Binding-site contacts:
Ligand atom C6 contacts residue THR605 of chain 1.C at 3.4 Å.
Ligand atom O5 contacts residue THR605 of chain 1.C at 3.9 Å.
Ligand atom O5 contacts residue ASN603 of chain 1.C at 2.5 Å (h-bond).
Ligand atom C2 contacts residue ASN603 of chain 1.C at 2.6 Å.
Ligand atom C3 contacts residue ASN603 of chain 1.C at 3.8 Å.
Ligand atom C5 contacts residue THR605 of chain 1.C at 4.2 Å.
Ligand atom C7 contacts residue ASN603 of chain 1.C at 3.9 Å.
Ligand atom C1 contacts residue ASN603 of chain 1.C at 1.5 Å.
Ligand atom O6 contacts residue THR605 of chain 1.C at 2.3 Å (h-bond).
Ligand atom O6 contacts residue ASN603 of chain 1.C at 3.9 Å.
Ligand atom N2 contacts residue ASN603 of chain 1.C at 2.9 Å (h-bond).
Ligand atom O4 contacts residue ASN603 of chain 1.C at 4.4 Å.
Ligand atom O7 contacts residue ASN603 of chain 1.C at 3.8 Å.
Ligand atom C5 contacts residue ASN603 of chain 1.C at 3.8 Å.
Ligand atom C4 contacts residue ASN603 of chain 1.C at 4.2 Å.

This protein binds this small molecule.
Small molecule (SMILES): CC(=O)N[C@@H]1[C@@H](O)[C@H](O)[C@@H](CO)O[C@H]1O

Sequence of chain 1.C:
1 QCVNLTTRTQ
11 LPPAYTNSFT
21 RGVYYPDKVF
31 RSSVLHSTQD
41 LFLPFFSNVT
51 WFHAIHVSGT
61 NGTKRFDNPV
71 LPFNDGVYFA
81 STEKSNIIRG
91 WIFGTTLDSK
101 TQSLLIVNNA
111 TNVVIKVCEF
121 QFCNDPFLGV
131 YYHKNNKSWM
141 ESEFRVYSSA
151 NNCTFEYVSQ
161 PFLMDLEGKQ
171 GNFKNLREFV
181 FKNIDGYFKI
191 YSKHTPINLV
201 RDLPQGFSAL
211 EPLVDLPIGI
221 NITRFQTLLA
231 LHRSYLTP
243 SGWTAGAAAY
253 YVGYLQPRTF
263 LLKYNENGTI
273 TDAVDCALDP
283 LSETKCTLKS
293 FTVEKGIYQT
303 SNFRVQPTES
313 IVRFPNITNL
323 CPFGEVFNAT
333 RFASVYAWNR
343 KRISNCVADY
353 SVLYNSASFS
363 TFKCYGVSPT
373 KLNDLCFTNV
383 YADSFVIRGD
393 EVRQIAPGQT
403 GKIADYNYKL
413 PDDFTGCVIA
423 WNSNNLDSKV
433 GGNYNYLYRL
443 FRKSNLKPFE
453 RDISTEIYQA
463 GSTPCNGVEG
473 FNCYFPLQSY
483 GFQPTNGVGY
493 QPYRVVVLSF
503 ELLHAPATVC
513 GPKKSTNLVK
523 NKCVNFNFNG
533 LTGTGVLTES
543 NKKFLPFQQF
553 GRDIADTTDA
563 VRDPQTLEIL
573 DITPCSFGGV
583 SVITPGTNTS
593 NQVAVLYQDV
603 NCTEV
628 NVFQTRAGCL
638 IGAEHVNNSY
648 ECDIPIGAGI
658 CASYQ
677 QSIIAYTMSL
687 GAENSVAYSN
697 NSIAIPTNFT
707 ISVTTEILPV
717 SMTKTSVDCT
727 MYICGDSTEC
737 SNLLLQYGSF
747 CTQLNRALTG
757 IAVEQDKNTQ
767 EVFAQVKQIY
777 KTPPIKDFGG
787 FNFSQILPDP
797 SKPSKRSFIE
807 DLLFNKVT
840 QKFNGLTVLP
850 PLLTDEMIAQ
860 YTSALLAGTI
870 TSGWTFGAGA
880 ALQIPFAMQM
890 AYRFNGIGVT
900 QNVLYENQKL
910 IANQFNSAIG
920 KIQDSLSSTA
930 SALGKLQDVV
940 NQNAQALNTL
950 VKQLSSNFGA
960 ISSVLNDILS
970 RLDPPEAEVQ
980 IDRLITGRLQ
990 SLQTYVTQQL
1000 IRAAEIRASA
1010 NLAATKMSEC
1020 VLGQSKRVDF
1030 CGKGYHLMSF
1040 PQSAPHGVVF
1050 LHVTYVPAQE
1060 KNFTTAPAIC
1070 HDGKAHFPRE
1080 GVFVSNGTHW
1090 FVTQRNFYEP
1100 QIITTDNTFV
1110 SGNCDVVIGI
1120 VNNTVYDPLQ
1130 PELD